Sequence of chain 7.A:
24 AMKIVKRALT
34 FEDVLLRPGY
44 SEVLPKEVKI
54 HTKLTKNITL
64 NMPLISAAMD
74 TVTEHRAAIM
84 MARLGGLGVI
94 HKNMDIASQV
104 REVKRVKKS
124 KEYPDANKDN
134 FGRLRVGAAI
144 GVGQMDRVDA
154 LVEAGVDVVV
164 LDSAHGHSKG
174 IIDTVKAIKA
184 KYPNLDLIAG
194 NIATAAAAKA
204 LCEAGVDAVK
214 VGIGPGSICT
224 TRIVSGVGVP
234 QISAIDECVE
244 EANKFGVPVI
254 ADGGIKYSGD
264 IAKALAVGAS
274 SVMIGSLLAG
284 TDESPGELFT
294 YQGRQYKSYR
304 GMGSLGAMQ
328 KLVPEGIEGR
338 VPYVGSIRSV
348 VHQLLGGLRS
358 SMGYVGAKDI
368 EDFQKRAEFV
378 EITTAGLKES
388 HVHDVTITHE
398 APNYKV

Sequence of chain 5.A:
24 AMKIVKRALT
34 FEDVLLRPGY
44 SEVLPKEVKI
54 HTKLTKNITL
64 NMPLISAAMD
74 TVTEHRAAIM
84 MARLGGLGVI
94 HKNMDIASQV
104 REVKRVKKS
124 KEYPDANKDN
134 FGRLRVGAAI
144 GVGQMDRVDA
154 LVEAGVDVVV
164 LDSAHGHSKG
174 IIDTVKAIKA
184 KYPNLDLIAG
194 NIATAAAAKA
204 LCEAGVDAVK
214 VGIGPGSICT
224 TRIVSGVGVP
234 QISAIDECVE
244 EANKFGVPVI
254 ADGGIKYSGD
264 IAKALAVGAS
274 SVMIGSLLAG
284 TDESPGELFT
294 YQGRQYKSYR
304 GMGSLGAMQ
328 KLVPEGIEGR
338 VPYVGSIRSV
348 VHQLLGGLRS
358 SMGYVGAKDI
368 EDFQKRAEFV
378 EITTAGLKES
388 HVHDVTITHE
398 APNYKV

This small molecule binds to this protein.
Small molecule (SMILES): C=C(C)c1cccc(C(C)(C)NC(=O)Nc2ccc(Cl)c(OCC(=O)O)c2)c1

Binding-site contacts:
Ligand atom C8 contacts residue GLU332 of chain 7.A at 3.7 Å.
Ligand atom C21 contacts residue TYR361 of chain 5.A at 4.0 Å (hydrophobic).
Ligand atom C28 contacts residue SER166 of chain 7.A at 3.6 Å.
Ligand atom O25 contacts residue SER166 of chain 7.A at 3.5 Å (h-bond).
Ligand atom C10 contacts residue GLU332 of chain 7.A at 3.5 Å.
Ligand atom N4 contacts residue GLU332 of chain 7.A at 3.0 Å (salt-bridge).
Ligand atom C8 contacts residue TYR361 of chain 5.A at 3.9 Å (hydrophobic).
Ligand atom C13 contacts residue GLU332 of chain 7.A at 3.7 Å.
Ligand atom C4 contacts residue GLY306 of chain 7.A at 4.0 Å.
Ligand atom C9 contacts residue IMP1 of chain 7.D at 3.5 Å.
Ligand atom C7 contacts residue IMP1 of chain 7.D at 3.6 Å.
Ligand atom O1 contacts residue PRO48 of chain 5.A at 4.0 Å.
Ligand atom C10 contacts residue ALA167 of chain 7.A at 4.0 Å (hydrophobic).
Ligand atom CL contacts residue GLY360 of chain 5.A at 3.7 Å.
Ligand atom C8 contacts residue EDO1 of chain 7.J at 3.6 Å.
Ligand atom C3 contacts residue GLY306 of chain 7.A at 3.7 Å.
Ligand atom C19 contacts residue PRO48 of chain 5.A at 3.8 Å (hydrophobic).
Ligand atom N3 contacts residue GLU332 of chain 7.A at 3.0 Å (salt-bridge).
Ligand atom C18 contacts residue ALA167 of chain 7.A at 4.0 Å (hydrophobic).
Ligand atom C24 contacts residue SER166 of chain 7.A at 4.0 Å.
Ligand atom C8 contacts residue THR224 of chain 7.A at 3.6 Å.
Ligand atom CL contacts residue HIS168 of chain 7.A at 4.0 Å.
Ligand atom C21 contacts residue SER357 of chain 5.A at 3.7 Å.
Ligand atom C13 contacts residue VAL330 of chain 7.A at 3.5 Å (hydrophobic).
Ligand atom C21 contacts residue PRO48 of chain 5.A at 3.8 Å (hydrophobic).
Ligand atom CL contacts residue PRO48 of chain 5.A at 3.9 Å.
Ligand atom C3 contacts residue MET305 of chain 7.A at 3.8 Å (hydrophobic).
Ligand atom C20 contacts residue PRO48 of chain 5.A at 3.7 Å (hydrophobic).
Ligand atom C8 contacts residue ALA167 of chain 7.A at 3.6 Å (hydrophobic).
Ligand atom CL contacts residue VAL46 of chain 5.A at 3.9 Å.
Ligand atom C2 contacts residue GLY306 of chain 7.A at 3.8 Å.
Ligand atom N4 contacts residue ALA167 of chain 7.A at 3.8 Å.
Ligand atom C22 contacts residue SER357 of chain 5.A at 3.6 Å.
Ligand atom O1 contacts residue LEU47 of chain 5.A at 3.9 Å.
Ligand atom C7 contacts residue ALA167 of chain 7.A at 3.8 Å (hydrophobic).
Ligand atom C17 contacts residue GLU332 of chain 7.A at 4.0 Å.
Ligand atom C8 contacts residue IMP1 of chain 7.D at 3.6 Å.
Ligand atom C22 contacts residue TYR361 of chain 5.A at 3.6 Å (hydrophobic).
Ligand atom C13 contacts residue GLY306 of chain 7.A at 3.9 Å.
Ligand atom C17 contacts residue ALA167 of chain 7.A at 3.8 Å (hydrophobic).